Sequence of chain 1.G:
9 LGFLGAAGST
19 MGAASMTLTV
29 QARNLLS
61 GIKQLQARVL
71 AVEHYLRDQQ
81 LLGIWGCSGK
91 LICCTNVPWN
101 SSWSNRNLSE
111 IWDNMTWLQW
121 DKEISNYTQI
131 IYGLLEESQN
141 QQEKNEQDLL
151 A

This small molecule binds to this protein.
Small molecule (SMILES): CC(=O)N[C@@H]1[C@@H](O)[C@H](O)[C@@H](CO)O[C@H]1O

Binding-site contacts:
Ligand atom C2 contacts residue ASN126 of chain 1.G at 2.4 Å.
Ligand atom O5 contacts residue ASN126 of chain 1.G at 2.4 Å (h-bond).
Ligand atom C7 contacts residue ASN126 of chain 1.G at 3.3 Å.
Ligand atom C1 contacts residue ASN126 of chain 1.G at 1.4 Å.
Ligand atom C5 contacts residue ASN126 of chain 1.G at 3.6 Å.
Ligand atom O7 contacts residue TYR127 of chain 1.G at 3.2 Å (h-bond).
Ligand atom C8 contacts residue TYR127 of chain 1.G at 3.6 Å (hydrophobic).
Ligand atom C4 contacts residue ASN126 of chain 1.G at 4.2 Å.
Ligand atom C7 contacts residue TYR127 of chain 1.G at 3.8 Å (hydrophobic).
Ligand atom N2 contacts residue ASN126 of chain 1.G at 2.9 Å (h-bond).
Ligand atom O7 contacts residue ASN126 of chain 1.G at 3.1 Å (h-bond).
Ligand atom C3 contacts residue ASN126 of chain 1.G at 3.8 Å.